This protein binds this small molecule.
Small molecule (SMILES): CC(=O)N[C@@H]1[C@@H](O)[C@H](O)[C@@H](CO)O[C@H]1O

Sequence of chain 1.A:
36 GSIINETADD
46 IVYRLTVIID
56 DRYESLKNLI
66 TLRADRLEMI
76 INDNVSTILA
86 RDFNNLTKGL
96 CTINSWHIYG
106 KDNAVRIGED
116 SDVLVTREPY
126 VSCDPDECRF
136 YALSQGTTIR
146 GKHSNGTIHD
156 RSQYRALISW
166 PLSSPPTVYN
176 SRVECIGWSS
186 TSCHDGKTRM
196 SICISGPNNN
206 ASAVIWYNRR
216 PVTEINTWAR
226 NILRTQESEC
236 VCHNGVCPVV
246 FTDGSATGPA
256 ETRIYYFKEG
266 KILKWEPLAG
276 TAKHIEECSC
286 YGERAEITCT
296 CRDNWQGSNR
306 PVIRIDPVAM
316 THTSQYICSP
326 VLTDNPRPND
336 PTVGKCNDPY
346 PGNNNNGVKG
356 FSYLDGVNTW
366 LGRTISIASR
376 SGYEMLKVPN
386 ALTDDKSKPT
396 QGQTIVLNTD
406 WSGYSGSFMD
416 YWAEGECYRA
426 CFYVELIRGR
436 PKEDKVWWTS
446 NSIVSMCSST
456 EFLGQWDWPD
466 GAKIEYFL

Binding-site contacts:
Ligand atom C3 contacts residue ASN79 of chain 1.A at 3.9 Å.
Ligand atom C7 contacts residue ASN77 of chain 1.H at 3.5 Å.
Ligand atom O7 contacts residue VAL80 of chain 1.H at 3.6 Å.
Ligand atom N2 contacts residue ASN79 of chain 1.A at 3.1 Å (h-bond).
Ligand atom C2 contacts residue ASN77 of chain 1.H at 3.8 Å.
Ligand atom O5 contacts residue ILE75 of chain 1.A at 4.3 Å.
Ligand atom C7 contacts residue VAL80 of chain 1.H at 3.9 Å (hydrophobic).
Ligand atom C5 contacts residue ILE75 of chain 1.A at 4.2 Å (hydrophobic).
Ligand atom O7 contacts residue ASN77 of chain 1.H at 4.4 Å.
Ligand atom C1 contacts residue ILE75 of chain 1.A at 4.4 Å (hydrophobic).
Ligand atom O7 contacts residue ASN79 of chain 1.A at 3.3 Å (h-bond).
Ligand atom C8 contacts residue ASN77 of chain 1.H at 3.6 Å.
Ligand atom N2 contacts residue ASN77 of chain 1.H at 3.0 Å (h-bond).
Ligand atom C4 contacts residue ASN79 of chain 1.A at 4.3 Å.
Ligand atom C1 contacts residue ASN77 of chain 1.H at 3.5 Å.
Ligand atom C8 contacts residue VAL80 of chain 1.H at 3.8 Å (hydrophobic).
Ligand atom O5 contacts residue ASN79 of chain 1.A at 2.4 Å (h-bond).
Ligand atom C2 contacts residue ASN79 of chain 1.A at 2.5 Å.
Ligand atom C8 contacts residue SER81 of chain 1.H at 3.4 Å.
Ligand atom C1 contacts residue ASN79 of chain 1.A at 1.4 Å.
Ligand atom C5 contacts residue ASN79 of chain 1.A at 3.7 Å.
Ligand atom O4 contacts residue ASN77 of chain 1.H at 4.4 Å.
Ligand atom C7 contacts residue ASN79 of chain 1.A at 3.6 Å.
Ligand atom O6 contacts residue ILE75 of chain 1.A at 4.3 Å.
Ligand atom C6 contacts residue ILE75 of chain 1.A at 3.8 Å (hydrophobic).

Sequence of chain 1.H:
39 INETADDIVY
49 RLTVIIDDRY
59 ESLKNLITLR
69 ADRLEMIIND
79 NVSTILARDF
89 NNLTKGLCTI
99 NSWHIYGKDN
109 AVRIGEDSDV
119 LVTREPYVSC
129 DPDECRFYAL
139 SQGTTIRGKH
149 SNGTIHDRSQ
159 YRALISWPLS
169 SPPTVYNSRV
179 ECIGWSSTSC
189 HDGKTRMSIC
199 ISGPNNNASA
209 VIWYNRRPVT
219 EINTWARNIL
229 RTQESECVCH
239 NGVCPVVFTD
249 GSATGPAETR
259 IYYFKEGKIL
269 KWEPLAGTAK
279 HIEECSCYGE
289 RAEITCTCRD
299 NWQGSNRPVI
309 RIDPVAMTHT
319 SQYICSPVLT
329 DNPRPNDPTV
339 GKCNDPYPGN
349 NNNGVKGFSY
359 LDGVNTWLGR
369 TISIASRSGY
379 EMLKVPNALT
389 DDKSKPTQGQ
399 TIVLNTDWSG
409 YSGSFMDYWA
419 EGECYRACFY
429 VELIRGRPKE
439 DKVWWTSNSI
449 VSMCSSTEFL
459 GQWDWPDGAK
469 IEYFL